Sequence of chain 1.A:
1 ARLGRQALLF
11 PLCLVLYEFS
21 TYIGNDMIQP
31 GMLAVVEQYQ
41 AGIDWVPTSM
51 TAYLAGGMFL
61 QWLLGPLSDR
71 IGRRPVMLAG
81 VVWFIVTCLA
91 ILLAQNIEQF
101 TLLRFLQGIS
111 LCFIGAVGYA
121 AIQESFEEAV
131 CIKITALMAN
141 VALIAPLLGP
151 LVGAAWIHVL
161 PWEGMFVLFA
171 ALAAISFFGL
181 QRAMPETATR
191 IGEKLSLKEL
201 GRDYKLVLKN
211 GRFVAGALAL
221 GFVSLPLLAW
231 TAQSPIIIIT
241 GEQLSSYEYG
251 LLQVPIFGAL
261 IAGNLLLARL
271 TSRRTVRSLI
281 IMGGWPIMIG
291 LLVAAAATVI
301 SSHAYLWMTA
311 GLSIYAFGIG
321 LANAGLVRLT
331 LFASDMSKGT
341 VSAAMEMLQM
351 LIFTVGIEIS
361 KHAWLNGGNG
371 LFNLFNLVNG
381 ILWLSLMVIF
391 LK

This small molecule binds to this protein.
Small molecule (SMILES): C[C@H](CCC(=O)O)[C@H]1CC[C@H]2[C@@H]3CC[C@@H]4C[C@H](O)CC[C@]4(C)[C@H]3C[C@H](O)[C@]12C

Binding-site contacts:
Ligand atom C6 contacts residue SER224 of chain 1.A at 3.3 Å.
Ligand atom O2 contacts residue SER224 of chain 1.A at 3.4 Å (h-bond).
Ligand atom C5 contacts residue SER224 of chain 1.A at 4.1 Å.
Ligand atom C14 contacts residue GLN349 of chain 1.A at 4.2 Å.
Ligand atom C20 contacts residue TYR22 of chain 1.A at 3.5 Å (hydrophobic).
Ligand atom O1 contacts residue GLN349 of chain 1.A at 3.7 Å.
Ligand atom C9 contacts residue ALA142 of chain 1.A at 4.2 Å (hydrophobic).
Ligand atom C6 contacts residue ASN323 of chain 1.A at 3.3 Å.
Ligand atom O3 contacts residue MET138 of chain 1.A at 4.3 Å.
Ligand atom C1 contacts residue LEU227 of chain 1.A at 3.7 Å (hydrophobic).
Ligand atom C2 contacts residue ASN323 of chain 1.A at 4.2 Å.
Ligand atom O2 contacts residue ILE319 of chain 1.A at 3.6 Å.
Ligand atom C5 contacts residue LEU228 of chain 1.A at 4.3 Å (hydrophobic).
Ligand atom C1 contacts residue ASN323 of chain 1.A at 3.5 Å.
Ligand atom C2 contacts residue LEU227 of chain 1.A at 4.5 Å (hydrophobic).
Ligand atom C15 contacts residue TYR22 of chain 1.A at 4.5 Å (hydrophobic).
Ligand atom O2 contacts residue LEU227 of chain 1.A at 4.0 Å.
Ligand atom C1 contacts residue SER224 of chain 1.A at 3.4 Å.
Ligand atom C15 contacts residue ALA142 of chain 1.A at 3.8 Å (hydrophobic).
Ligand atom O2 contacts residue ASN323 of chain 1.A at 2.7 Å (h-bond).
Ligand atom C24 contacts residue GLU346 of chain 1.A at 3.5 Å.
Ligand atom O4 contacts residue TYR119 of chain 1.A at 4.4 Å.
Ligand atom C8 contacts residue ALA142 of chain 1.A at 3.6 Å (hydrophobic).
Ligand atom C7 contacts residue ALA142 of chain 1.A at 3.2 Å (hydrophobic).
Ligand atom C13 contacts residue GLN349 of chain 1.A at 4.0 Å.